This small molecule binds to this protein.
Small molecule (SMILES): O=C(O)c1ccc(C(=O)O)cc1

Sequence of chain 1.C:
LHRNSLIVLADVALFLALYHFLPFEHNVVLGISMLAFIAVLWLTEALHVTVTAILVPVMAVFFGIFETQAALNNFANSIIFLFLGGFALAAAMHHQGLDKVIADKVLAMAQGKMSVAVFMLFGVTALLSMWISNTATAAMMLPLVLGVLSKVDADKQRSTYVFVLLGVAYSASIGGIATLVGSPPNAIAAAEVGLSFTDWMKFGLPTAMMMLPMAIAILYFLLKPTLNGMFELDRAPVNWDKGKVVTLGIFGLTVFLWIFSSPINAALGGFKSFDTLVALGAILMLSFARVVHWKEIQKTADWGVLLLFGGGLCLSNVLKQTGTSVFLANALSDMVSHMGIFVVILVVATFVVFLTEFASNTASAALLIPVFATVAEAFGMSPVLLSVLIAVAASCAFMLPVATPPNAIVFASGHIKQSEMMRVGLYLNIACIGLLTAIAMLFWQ

Binding-site contacts:
Ligand atom O11 contacts residue ASN365 of chain 1.C at 3.1 Å (h-bond).
Ligand atom O09 contacts residue SER137 of chain 1.C at 3.9 Å.
Ligand atom C07 contacts residue ASN138 of chain 1.C at 3.1 Å.
Ligand atom C06 contacts residue ASN138 of chain 1.C at 4.1 Å.
Ligand atom O11 contacts residue SER364 of chain 1.C at 3.2 Å.
Ligand atom O12 contacts residue ASN365 of chain 1.C at 2.5 Å (h-bond).
Ligand atom C03 contacts residue THR366 of chain 1.C at 4.1 Å.
Ligand atom O12 contacts residue SER364 of chain 1.C at 1.7 Å (h-bond).
Ligand atom C05 contacts residue ASN365 of chain 1.C at 3.3 Å.
Ligand atom C10 contacts residue ALA407 of chain 1.C at 4.1 Å (hydrophobic).
Ligand atom C02 contacts residue THR366 of chain 1.C at 3.4 Å.
Ligand atom O08 contacts residue PRO188 of chain 1.C at 4.1 Å.
Ligand atom C03 contacts residue ASN365 of chain 1.C at 3.5 Å.
Ligand atom C05 contacts residue THR408 of chain 1.C at 3.2 Å.
Ligand atom O08 contacts residue SER187 of chain 1.C at 2.6 Å (h-bond).
Ligand atom C01 contacts residue THR366 of chain 1.C at 3.6 Å.
Ligand atom C10 contacts residue ASN365 of chain 1.C at 2.8 Å.
Ligand atom O12 contacts residue THR366 of chain 1.C at 3.1 Å (h-bond).
Ligand atom C03 contacts residue SER364 of chain 1.C at 4.0 Å.
Ligand atom O09 contacts residue ASN138 of chain 1.C at 3.3 Å.
Ligand atom C06 contacts residue SER187 of chain 1.C at 4.0 Å.
Ligand atom C03 contacts residue PRO409 of chain 1.C at 4.0 Å (hydrophobic).
Ligand atom C04 contacts residue ASN365 of chain 1.C at 3.0 Å.
Ligand atom C05 contacts residue ASN138 of chain 1.C at 4.3 Å.
Ligand atom O08 contacts residue GLY186 of chain 1.C at 4.0 Å.
Ligand atom O11 contacts residue PRO409 of chain 1.C at 4.1 Å.
Ligand atom C04 contacts residue PRO409 of chain 1.C at 3.9 Å (hydrophobic).
Ligand atom O09 contacts residue THR139 of chain 1.C at 3.6 Å.
Ligand atom C10 contacts residue NA1 of chain 1.L at 4.2 Å.
Ligand atom O11 contacts residue NA1 of chain 1.L at 3.4 Å (h-bond).
Ligand atom C07 contacts residue SER187 of chain 1.C at 3.5 Å.
Ligand atom O08 contacts residue ASN138 of chain 1.C at 2.1 Å (h-bond).
Ligand atom O11 contacts residue ALA407 of chain 1.C at 3.0 Å (h-bond).
Ligand atom C10 contacts residue SER364 of chain 1.C at 2.9 Å.
Ligand atom C04 contacts residue THR408 of chain 1.C at 3.2 Å.
Ligand atom C02 contacts residue SER364 of chain 1.C at 4.3 Å.
Ligand atom C05 contacts residue PRO409 of chain 1.C at 4.2 Å (hydrophobic).
Ligand atom C10 contacts residue THR366 of chain 1.C at 4.0 Å.
Ligand atom O12 contacts residue ALA367 of chain 1.C at 4.3 Å.
Ligand atom O11 contacts residue THR408 of chain 1.C at 4.1 Å.